This small molecule binds to this protein.
Small molecule (SMILES): Oc1ccnc2ccccc12

Sequence of chain 1.A:
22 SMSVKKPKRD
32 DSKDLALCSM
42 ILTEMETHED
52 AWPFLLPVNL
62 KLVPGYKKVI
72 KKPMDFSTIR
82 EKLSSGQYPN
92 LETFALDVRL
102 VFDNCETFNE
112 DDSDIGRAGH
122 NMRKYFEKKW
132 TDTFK

Binding-site contacts:
Ligand atom CAE contacts residue EDO1 of chain 1.B at 2.1 Å.
Ligand atom CAM contacts residue ILE116 of chain 1.A at 3.8 Å (hydrophobic).
Ligand atom CAI contacts residue ASN110 of chain 1.A at 4.2 Å.
Ligand atom CAK contacts residue EDO1 of chain 1.B at 2.5 Å.
Ligand atom CAE contacts residue ILE116 of chain 1.A at 4.3 Å (hydrophobic).
Ligand atom NAH contacts residue VAL59 of chain 1.A at 4.0 Å.
Ligand atom NAH contacts residue ILE116 of chain 1.A at 4.0 Å.
Ligand atom CAF contacts residue VAL59 of chain 1.A at 4.2 Å (hydrophobic).
Ligand atom CAF contacts residue ASN110 of chain 1.A at 3.6 Å.
Ligand atom O01 contacts residue ASN110 of chain 1.A at 2.7 Å (h-bond).
Ligand atom CAD contacts residue ASN110 of chain 1.A at 4.3 Å.
Ligand atom O01 contacts residue EDO1 of chain 1.B at 0.5 Å (h-bond).
Ligand atom CAG contacts residue PHE109 of chain 1.A at 4.3 Å (hydrophobic).
Ligand atom CAM contacts residue EDO1 of chain 1.B at 1.4 Å.
Ligand atom CAD contacts residue ILE116 of chain 1.A at 4.0 Å (hydrophobic).
Ligand atom CAL contacts residue VAL59 of chain 1.A at 4.2 Å (hydrophobic).
Ligand atom CAF contacts residue EDO1 of chain 1.B at 0.6 Å.
Ligand atom CAI contacts residue PHE109 of chain 1.A at 3.9 Å (hydrophobic).
Ligand atom NAH contacts residue EDO1 of chain 1.B at 2.4 Å.
Ligand atom CAD contacts residue PRO54 of chain 1.A at 3.9 Å (hydrophobic).
Ligand atom CAD contacts residue VAL59 of chain 1.A at 4.0 Å (hydrophobic).
Ligand atom CAI contacts residue VAL64 of chain 1.A at 4.4 Å (hydrophobic).
Ligand atom NAH contacts residue PRO54 of chain 1.A at 3.4 Å (h-bond).
Ligand atom CAK contacts residue VAL64 of chain 1.A at 4.0 Å (hydrophobic).
Ligand atom CAL contacts residue ILE116 of chain 1.A at 4.0 Å (hydrophobic).
Ligand atom CAE contacts residue VAL59 of chain 1.A at 4.0 Å (hydrophobic).
Ligand atom CAK contacts residue ILE116 of chain 1.A at 4.4 Å (hydrophobic).
Ligand atom CAG contacts residue EDO1 of chain 1.B at 1.4 Å.
Ligand atom O01 contacts residue PHE109 of chain 1.A at 4.0 Å.
Ligand atom CAJ contacts residue ILE116 of chain 1.A at 4.0 Å (hydrophobic).
Ligand atom CAJ contacts residue EDO1 of chain 1.B at 2.2 Å.
Ligand atom CAD contacts residue EDO1 of chain 1.B at 1.4 Å.
Ligand atom CAG contacts residue VAL64 of chain 1.A at 3.7 Å (hydrophobic).
Ligand atom CAI contacts residue EDO1 of chain 1.B at 0.4 Å.
Ligand atom CAL contacts residue EDO1 of chain 1.B at 0.3 Å.
Ligand atom CAF contacts residue ILE116 of chain 1.A at 4.2 Å (hydrophobic).
Ligand atom O01 contacts residue TYR67 of chain 1.A at 3.6 Å.
Ligand atom CAE contacts residue PRO54 of chain 1.A at 2.8 Å (hydrophobic).
Ligand atom CAM contacts residue VAL59 of chain 1.A at 4.2 Å (hydrophobic).
Ligand atom CAF contacts residue TYR67 of chain 1.A at 4.1 Å (hydrophobic).